This protein binds this small molecule.
Small molecule (SMILES): CC(C)CC(=O)N[C@@H](Cc1ccc(I)cc1)C(=O)N[C@H](C=O)Cc1ccc(O)cc1

Binding-site contacts:
Ligand atom CA contacts residue GLY135 of chain 1.A at 3.5 Å.
Ligand atom OH contacts residue GLU175 of chain 1.A at 3.1 Å (salt-bridge).
Ligand atom C contacts residue ASP170 of chain 1.A at 3.2 Å.
Ligand atom CE1 contacts residue LEU134 of chain 1.A at 3.5 Å (hydrophobic).
Ligand atom OH contacts residue GLY135 of chain 1.A at 3.1 Å.
Ligand atom CB contacts residue GLU80 of chain 1.A at 3.5 Å.
Ligand atom CE1 contacts residue SER190 of chain 1.A at 3.3 Å.
Ligand atom CE2 contacts residue GLU171 of chain 1.A at 3.1 Å.
Ligand atom CZ contacts residue GLY135 of chain 1.A at 3.5 Å.
Ligand atom O contacts residue ASP170 of chain 1.A at 2.5 Å (salt-bridge).
Ligand atom CA contacts residue ASP170 of chain 1.A at 3.3 Å.
Ligand atom CB contacts residue SER287 of chain 1.A at 2.9 Å.
Ligand atom O contacts residue GLY135 of chain 1.A at 3.0 Å (h-bond).
Ligand atom O contacts residue ARG179 of chain 1.A at 3.5 Å (salt-bridge).
Ligand atom CE2 contacts residue TRP81 of chain 1.A at 3.5 Å (hydrophobic).
Ligand atom CD1 contacts residue LEU134 of chain 1.A at 3.5 Å (hydrophobic).
Ligand atom CD2 contacts residue ARG179 of chain 1.A at 3.3 Å.
Ligand atom N contacts residue SER287 of chain 1.A at 2.8 Å (h-bond).
Ligand atom CZ contacts residue GLY169 of chain 1.A at 3.6 Å.
Ligand atom C contacts residue ARG179 of chain 1.A at 3.2 Å.
Ligand atom CZ contacts residue SER190 of chain 1.A at 3.4 Å.
Ligand atom OH contacts residue TRP136 of chain 1.A at 3.3 Å (h-bond).
Ligand atom CE1 contacts residue GLY135 of chain 1.A at 3.4 Å.
Ligand atom CA contacts residue SER287 of chain 1.A at 2.4 Å.
Ligand atom O contacts residue THR286 of chain 1.A at 3.5 Å (h-bond).
Ligand atom O contacts residue LEU134 of chain 1.A at 3.1 Å.
Ligand atom O contacts residue GLY285 of chain 1.A at 3.3 Å.
Ligand atom N contacts residue GLU80 of chain 1.A at 3.2 Å (salt-bridge).
Ligand atom CD2 contacts residue LEU134 of chain 1.A at 3.5 Å (hydrophobic).
Ligand atom CB contacts residue GLY135 of chain 1.A at 3.7 Å.
Ligand atom N contacts residue ARG179 of chain 1.A at 3.5 Å (salt-bridge).
Ligand atom O contacts residue SER287 of chain 1.A at 2.4 Å (h-bond).
Ligand atom OH contacts residue SER190 of chain 1.A at 2.7 Å (h-bond).
Ligand atom C contacts residue SER287 of chain 1.A at 1.5 Å.
Ligand atom I contacts residue ASP74 of chain 1.A at 3.5 Å.
Ligand atom N contacts residue SER133 of chain 1.A at 3.0 Å (h-bond).
Ligand atom O contacts residue ARG179 of chain 1.A at 3.3 Å (salt-bridge).
Ligand atom CE2 contacts residue ARG179 of chain 1.A at 3.0 Å.
Ligand atom C contacts residue GLU80 of chain 1.A at 3.4 Å.
Ligand atom CA contacts residue ARG179 of chain 1.A at 3.4 Å.

Sequence of chain 1.A:
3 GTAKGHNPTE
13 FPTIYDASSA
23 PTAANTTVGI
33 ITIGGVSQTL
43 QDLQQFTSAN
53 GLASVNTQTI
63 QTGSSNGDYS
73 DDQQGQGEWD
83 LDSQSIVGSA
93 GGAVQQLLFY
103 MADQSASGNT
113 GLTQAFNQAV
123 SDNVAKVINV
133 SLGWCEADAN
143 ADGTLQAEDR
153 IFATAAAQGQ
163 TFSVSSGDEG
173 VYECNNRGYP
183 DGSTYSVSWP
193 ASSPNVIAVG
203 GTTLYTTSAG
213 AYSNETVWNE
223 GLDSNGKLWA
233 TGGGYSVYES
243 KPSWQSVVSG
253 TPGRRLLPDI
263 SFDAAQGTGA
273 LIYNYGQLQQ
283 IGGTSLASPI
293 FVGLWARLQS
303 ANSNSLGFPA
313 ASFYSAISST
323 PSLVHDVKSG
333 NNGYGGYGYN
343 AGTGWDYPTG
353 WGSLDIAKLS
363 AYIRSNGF